Sequence of chain 31.E:
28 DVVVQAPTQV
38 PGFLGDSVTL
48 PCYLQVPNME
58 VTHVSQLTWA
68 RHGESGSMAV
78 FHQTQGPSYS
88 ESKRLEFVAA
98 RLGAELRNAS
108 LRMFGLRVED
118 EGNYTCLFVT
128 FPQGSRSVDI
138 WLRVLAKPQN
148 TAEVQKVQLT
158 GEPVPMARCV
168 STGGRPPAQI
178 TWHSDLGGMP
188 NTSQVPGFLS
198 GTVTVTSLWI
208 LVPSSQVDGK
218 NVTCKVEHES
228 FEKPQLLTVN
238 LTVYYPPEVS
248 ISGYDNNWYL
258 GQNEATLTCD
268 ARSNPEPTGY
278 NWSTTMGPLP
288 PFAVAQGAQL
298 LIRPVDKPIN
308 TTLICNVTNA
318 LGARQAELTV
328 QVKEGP

A small-molecule ligand and the protein it binds are described below.
Small molecule (SMILES): CC(=O)N[C@H]1[C@H](O[C@H]2[C@H](O)[C@@H](NC(C)=O)CO[C@@H]2CO)O[C@H](CO)[C@@H](O[C@@H]2O[C@H](CO)[C@@H](O)[C@H](O)[C@@H]2O)[C@@H]1O

Binding-site contacts:
Ligand atom C5 contacts residue ASN105 of chain 31.E at 3.6 Å.
Ligand atom C7 contacts residue ASN105 of chain 31.E at 3.6 Å.
Ligand atom C1 contacts residue ASN105 of chain 31.E at 1.4 Å.
Ligand atom C5 contacts residue VAL95 of chain 31.E at 4.5 Å (hydrophobic).
Ligand atom C8 contacts residue PRO48 of chain 31.E at 4.4 Å (hydrophobic).
Ligand atom C3 contacts residue ASN105 of chain 31.E at 3.8 Å.
Ligand atom O6 contacts residue ALA96 of chain 31.E at 4.3 Å.
Ligand atom O5 contacts residue ALA96 of chain 31.E at 4.5 Å.
Ligand atom C6 contacts residue VAL95 of chain 31.E at 3.6 Å (hydrophobic).
Ligand atom N2 contacts residue ASN105 of chain 31.E at 2.9 Å (h-bond).
Ligand atom C8 contacts residue TYR50 of chain 31.E at 4.1 Å (hydrophobic).
Ligand atom O6 contacts residue VAL95 of chain 31.E at 2.9 Å (h-bond).
Ligand atom O5 contacts residue VAL95 of chain 31.E at 4.5 Å.
Ligand atom C4 contacts residue ASN105 of chain 31.E at 4.3 Å.
Ligand atom C2 contacts residue ASN105 of chain 31.E at 2.5 Å.
Ligand atom O5 contacts residue ASN105 of chain 31.E at 2.4 Å (h-bond).
Ligand atom O7 contacts residue ASN105 of chain 31.E at 4.0 Å.